Binding-site contacts:
Ligand atom CH2 contacts residue GLY161 of chain 1.B at 3.3 Å.
Ligand atom N contacts residue GLN313 of chain 1.B at 3.3 Å (h-bond).
Ligand atom CZ3 contacts residue THR160 of chain 1.B at 3.8 Å.
Ligand atom CH2 contacts residue THR160 of chain 1.B at 3.5 Å.
Ligand atom CZ2 contacts residue GLY161 of chain 1.B at 3.3 Å.
Ligand atom NE1 contacts residue GLY161 of chain 1.B at 3.8 Å.
Ligand atom CZ2 contacts residue TYR159 of chain 1.B at 3.4 Å (hydrophobic).
Ligand atom CB contacts residue GLY161 of chain 1.B at 3.8 Å.
Ligand atom CB contacts residue GLY163 of chain 1.B at 3.6 Å.
Ligand atom CD1 contacts residue GLN284 of chain 1.B at 3.3 Å.
Ligand atom CE2 contacts residue GLN284 of chain 1.B at 3.4 Å.
Ligand atom CD1 contacts residue THR196 of chain 1.B at 3.6 Å.
Ligand atom O contacts residue LYS200 of chain 1.B at 3.7 Å.
Ligand atom CZ2 contacts residue PHE317 of chain 1.B at 3.4 Å (hydrophobic).
Ligand atom O contacts residue GLY163 of chain 1.B at 3.8 Å.
Ligand atom O contacts residue GLU199 of chain 1.B at 3.3 Å (salt-bridge).
Ligand atom CD2 contacts residue GLY161 of chain 1.B at 3.3 Å.
Ligand atom CG contacts residue ARG162 of chain 1.B at 3.7 Å.
Ligand atom CE3 contacts residue GLY161 of chain 1.B at 3.4 Å.
Ligand atom CA contacts residue GLN313 of chain 1.B at 3.1 Å.
Ligand atom CZ2 contacts residue THR160 of chain 1.B at 3.5 Å.
Ligand atom CD2 contacts residue GLN284 of chain 1.B at 3.5 Å.
Ligand atom CH2 contacts residue CYS309 of chain 1.B at 3.9 Å (hydrophobic).
Ligand atom CZ3 contacts residue GLY161 of chain 1.B at 3.4 Å.
Ligand atom CH2 contacts residue ILE307 of chain 1.B at 3.8 Å (hydrophobic).
Ligand atom CE2 contacts residue GLY161 of chain 1.B at 3.4 Å.
Ligand atom CE2 contacts residue TYR159 of chain 1.B at 3.5 Å (hydrophobic).
Ligand atom NE1 contacts residue GLN194 of chain 1.B at 3.0 Å (h-bond).
Ligand atom CG contacts residue GLN284 of chain 1.B at 3.5 Å.
Ligand atom CZ3 contacts residue CYS309 of chain 1.B at 3.5 Å (hydrophobic).
Ligand atom N contacts residue GLU199 of chain 1.B at 3.0 Å (salt-bridge).
Ligand atom CG contacts residue GLY161 of chain 1.B at 3.6 Å.
Ligand atom C contacts residue GLY163 of chain 1.B at 3.6 Å.
Ligand atom CB contacts residue ARG162 of chain 1.B at 3.6 Å.
Ligand atom CD1 contacts residue GLN194 of chain 1.B at 3.4 Å.
Ligand atom NE1 contacts residue GLN284 of chain 1.B at 3.4 Å (h-bond).
Ligand atom CE3 contacts residue GLN313 of chain 1.B at 3.9 Å.
Ligand atom NE1 contacts residue TYR159 of chain 1.B at 3.0 Å (h-bond).
Ligand atom OXT contacts residue GLY163 of chain 1.B at 3.4 Å (h-bond).
Ligand atom N contacts residue GLN284 of chain 1.B at 2.7 Å (h-bond).

Sequence of chain 1.B:
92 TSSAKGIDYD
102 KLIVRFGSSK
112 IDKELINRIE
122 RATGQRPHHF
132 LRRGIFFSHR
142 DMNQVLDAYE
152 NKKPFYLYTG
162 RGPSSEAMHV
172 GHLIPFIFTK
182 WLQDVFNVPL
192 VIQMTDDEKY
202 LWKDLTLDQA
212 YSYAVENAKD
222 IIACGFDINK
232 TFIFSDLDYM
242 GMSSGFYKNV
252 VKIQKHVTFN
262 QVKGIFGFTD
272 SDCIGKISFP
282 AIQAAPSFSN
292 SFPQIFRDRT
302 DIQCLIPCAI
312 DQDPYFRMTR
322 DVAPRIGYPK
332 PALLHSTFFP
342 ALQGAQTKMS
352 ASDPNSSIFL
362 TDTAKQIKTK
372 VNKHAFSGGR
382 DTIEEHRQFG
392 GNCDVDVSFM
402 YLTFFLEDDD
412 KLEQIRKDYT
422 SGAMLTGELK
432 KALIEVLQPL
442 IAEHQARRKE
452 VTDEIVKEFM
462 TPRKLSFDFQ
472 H

This protein binds this small molecule.
Small molecule (SMILES): N[C@@H](Cc1c[nH]c2ccccc12)C(=O)O